A small-molecule ligand and the protein it binds are described below.
Small molecule (SMILES): COc1cc2nccc(Oc3ccc(-c4cnc(Cc5ccccc5)n(C)c4=O)cc3F)c2cc1OC

Binding-site contacts:
Ligand atom C4 contacts residue GLY82 of chain 1.A at 3.6 Å.
Ligand atom C18 contacts residue MET165 of chain 1.A at 3.5 Å (hydrophobic).
Ligand atom O2 contacts residue MET114 of chain 1.A at 3.7 Å.
Ligand atom C23 contacts residue MET114 of chain 1.A at 3.6 Å (hydrophobic).
Ligand atom C4 contacts residue PHE78 of chain 1.A at 3.5 Å (hydrophobic).
Ligand atom C2 contacts residue MET85 of chain 1.A at 3.7 Å (hydrophobic).
Ligand atom C17 contacts residue MET165 of chain 1.A at 3.4 Å (hydrophobic).
Ligand atom C27 contacts residue ILE38 of chain 1.A at 3.8 Å (hydrophobic).
Ligand atom O2 contacts residue GLY117 of chain 1.A at 3.4 Å.
Ligand atom C22 contacts residue MET165 of chain 1.A at 3.6 Å (hydrophobic).
Ligand atom O1 contacts residue ILE38 of chain 1.A at 3.6 Å.
Ligand atom N3 contacts residue ALA62 of chain 1.A at 3.8 Å.
Ligand atom F1 contacts residue VAL46 of chain 1.A at 3.2 Å.
Ligand atom O2 contacts residue ILE38 of chain 1.A at 3.6 Å.
Ligand atom N3 contacts residue MET114 of chain 1.A at 3.0 Å (h-bond).
Ligand atom F1 contacts residue LYS64 of chain 1.A at 3.7 Å.
Ligand atom C20 contacts residue GLY117 of chain 1.A at 3.6 Å.
Ligand atom C10 contacts residue LEU111 of chain 1.A at 3.7 Å (hydrophobic).
Ligand atom C11 contacts residue PHE177 of chain 1.A at 3.7 Å (hydrophobic).
Ligand atom C23 contacts residue PRO112 of chain 1.A at 3.1 Å (hydrophobic).
Ligand atom C29 contacts residue PHE177 of chain 1.A at 3.8 Å (hydrophobic).
Ligand atom C12 contacts residue LEU111 of chain 1.A at 3.5 Å (hydrophobic).
Ligand atom C25 contacts residue MET165 of chain 1.A at 3.7 Å (hydrophobic).
Ligand atom C14 contacts residue LEU111 of chain 1.A at 3.5 Å (hydrophobic).
Ligand atom O4 contacts residue LYS64 of chain 1.A at 3.0 Å (salt-bridge).
Ligand atom N3 contacts residue PRO112 of chain 1.A at 3.6 Å.
Ligand atom C19 contacts residue ILE38 of chain 1.A at 3.4 Å (hydrophobic).
Ligand atom C27 contacts residue MET114 of chain 1.A at 3.3 Å (hydrophobic).
Ligand atom C21 contacts residue MET114 of chain 1.A at 3.0 Å (hydrophobic).
Ligand atom C13 contacts residue LEU111 of chain 1.A at 3.1 Å (hydrophobic).
Ligand atom C24 contacts residue ALA62 of chain 1.A at 3.6 Å (hydrophobic).
Ligand atom C3 contacts residue LEU96 of chain 1.A at 3.7 Å (hydrophobic).
Ligand atom C5 contacts residue GLU81 of chain 1.A at 3.6 Å.
Ligand atom C26 contacts residue PHE43 of chain 1.A at 3.6 Å (hydrophobic).
Ligand atom C20 contacts residue MET114 of chain 1.A at 3.7 Å (hydrophobic).
Ligand atom C5 contacts residue PHE78 of chain 1.A at 3.5 Å (hydrophobic).
Ligand atom C23 contacts residue ALA62 of chain 1.A at 3.4 Å (hydrophobic).
Ligand atom C27 contacts residue TYR113 of chain 1.A at 3.3 Å (hydrophobic).
Ligand atom C20 contacts residue ILE38 of chain 1.A at 3.4 Å (hydrophobic).
Ligand atom C16 contacts residue PHE177 of chain 1.A at 3.5 Å (hydrophobic).

Sequence of chain 1.A:
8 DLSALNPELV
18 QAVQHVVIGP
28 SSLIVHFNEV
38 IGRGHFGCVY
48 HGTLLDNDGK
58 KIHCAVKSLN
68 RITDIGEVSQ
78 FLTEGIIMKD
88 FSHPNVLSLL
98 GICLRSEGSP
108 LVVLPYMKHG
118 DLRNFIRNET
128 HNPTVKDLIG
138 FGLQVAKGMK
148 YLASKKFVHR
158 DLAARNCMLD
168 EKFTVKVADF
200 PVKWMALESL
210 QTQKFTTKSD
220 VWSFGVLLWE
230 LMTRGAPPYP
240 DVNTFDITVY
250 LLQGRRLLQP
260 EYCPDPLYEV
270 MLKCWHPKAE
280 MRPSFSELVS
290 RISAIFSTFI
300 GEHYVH